Sequence of chain 1.B:
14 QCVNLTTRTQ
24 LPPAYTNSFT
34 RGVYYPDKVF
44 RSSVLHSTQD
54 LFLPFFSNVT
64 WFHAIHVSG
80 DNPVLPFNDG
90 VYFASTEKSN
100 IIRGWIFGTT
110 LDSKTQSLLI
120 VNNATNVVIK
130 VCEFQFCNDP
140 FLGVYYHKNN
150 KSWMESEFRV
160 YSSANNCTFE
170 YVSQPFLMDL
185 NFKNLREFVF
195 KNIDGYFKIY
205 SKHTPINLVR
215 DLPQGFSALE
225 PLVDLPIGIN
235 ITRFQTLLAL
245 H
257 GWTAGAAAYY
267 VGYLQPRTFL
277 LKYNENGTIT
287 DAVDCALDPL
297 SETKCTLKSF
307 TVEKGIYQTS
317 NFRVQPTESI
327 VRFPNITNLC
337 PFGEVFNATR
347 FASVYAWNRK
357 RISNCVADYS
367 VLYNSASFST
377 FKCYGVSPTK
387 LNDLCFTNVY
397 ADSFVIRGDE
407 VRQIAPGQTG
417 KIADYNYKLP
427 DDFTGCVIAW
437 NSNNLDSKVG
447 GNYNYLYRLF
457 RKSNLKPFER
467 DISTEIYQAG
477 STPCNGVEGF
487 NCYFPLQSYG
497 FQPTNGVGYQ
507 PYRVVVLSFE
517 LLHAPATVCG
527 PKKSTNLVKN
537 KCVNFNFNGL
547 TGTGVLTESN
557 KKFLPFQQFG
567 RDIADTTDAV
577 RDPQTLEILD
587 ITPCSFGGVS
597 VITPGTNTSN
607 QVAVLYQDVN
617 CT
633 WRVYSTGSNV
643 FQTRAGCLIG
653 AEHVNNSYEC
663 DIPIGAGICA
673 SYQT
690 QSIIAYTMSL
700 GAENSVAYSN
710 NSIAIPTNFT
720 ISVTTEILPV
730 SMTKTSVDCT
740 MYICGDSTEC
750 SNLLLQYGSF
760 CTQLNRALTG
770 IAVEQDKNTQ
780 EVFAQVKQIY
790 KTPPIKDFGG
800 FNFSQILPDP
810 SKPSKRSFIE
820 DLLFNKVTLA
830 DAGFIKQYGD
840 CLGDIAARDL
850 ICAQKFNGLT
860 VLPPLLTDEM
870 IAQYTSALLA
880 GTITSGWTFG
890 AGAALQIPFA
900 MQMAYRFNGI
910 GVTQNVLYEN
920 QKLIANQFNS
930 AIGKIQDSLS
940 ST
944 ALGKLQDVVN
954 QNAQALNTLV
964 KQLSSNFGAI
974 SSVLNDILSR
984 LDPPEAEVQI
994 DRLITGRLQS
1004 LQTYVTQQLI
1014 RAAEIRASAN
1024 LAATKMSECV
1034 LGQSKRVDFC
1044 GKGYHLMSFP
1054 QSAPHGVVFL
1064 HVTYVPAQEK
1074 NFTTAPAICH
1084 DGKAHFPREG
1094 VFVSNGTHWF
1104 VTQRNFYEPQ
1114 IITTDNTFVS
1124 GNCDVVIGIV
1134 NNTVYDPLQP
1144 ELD

The protein below binds the small molecule below.
Small molecule (SMILES): CC(=O)N[C@H]1[C@H](O[C@H]2[C@H](O)[C@@H](NC(C)=O)CO[C@@H]2CO)O[C@H](CO)[C@@H](O)[C@@H]1O

Binding-site contacts:
Ligand atom C4 contacts residue ASN1098 of chain 1.B at 4.1 Å.
Ligand atom O5 contacts residue ASN1098 of chain 1.B at 2.3 Å (h-bond).
Ligand atom C5 contacts residue HIS1101 of chain 1.B at 3.5 Å.
Ligand atom C8 contacts residue HIS1101 of chain 1.B at 4.2 Å.
Ligand atom N2 contacts residue THR1100 of chain 1.B at 3.5 Å (h-bond).
Ligand atom C8 contacts residue ASN1098 of chain 1.B at 3.3 Å.
Ligand atom C1 contacts residue THR1100 of chain 1.B at 4.1 Å.
Ligand atom C2 contacts residue ASN1098 of chain 1.B at 2.2 Å.
Ligand atom N2 contacts residue HIS1101 of chain 1.B at 4.3 Å.
Ligand atom C2 contacts residue HIS1101 of chain 1.B at 4.0 Å.
Ligand atom C4 contacts residue HIS1101 of chain 1.B at 4.0 Å.
Ligand atom C5 contacts residue PHE1103 of chain 1.B at 4.3 Å (hydrophobic).
Ligand atom O7 contacts residue ASN1098 of chain 1.B at 3.2 Å (h-bond).
Ligand atom C1 contacts residue ASN1098 of chain 1.B at 1.4 Å.
Ligand atom N2 contacts residue ASN1098 of chain 1.B at 2.6 Å (h-bond).
Ligand atom C7 contacts residue ASN1098 of chain 1.B at 3.1 Å.
Ligand atom C3 contacts residue THR1100 of chain 1.B at 4.1 Å.
Ligand atom O6 contacts residue PHE1103 of chain 1.B at 3.8 Å.
Ligand atom O5 contacts residue PHE1103 of chain 1.B at 3.9 Å.
Ligand atom C6 contacts residue PHE1103 of chain 1.B at 4.1 Å (hydrophobic).
Ligand atom O4 contacts residue HIS1101 of chain 1.B at 3.5 Å.
Ligand atom C3 contacts residue HIS1101 of chain 1.B at 3.6 Å.
Ligand atom C5 contacts residue ASN1098 of chain 1.B at 3.6 Å.
Ligand atom C1 contacts residue HIS1101 of chain 1.B at 3.5 Å.
Ligand atom C3 contacts residue ASN1098 of chain 1.B at 3.6 Å.
Ligand atom C8 contacts residue THR1100 of chain 1.B at 4.0 Å.
Ligand atom O5 contacts residue HIS1101 of chain 1.B at 3.9 Å.
Ligand atom C2 contacts residue THR1100 of chain 1.B at 4.1 Å.